Sequence of chain 1.C:
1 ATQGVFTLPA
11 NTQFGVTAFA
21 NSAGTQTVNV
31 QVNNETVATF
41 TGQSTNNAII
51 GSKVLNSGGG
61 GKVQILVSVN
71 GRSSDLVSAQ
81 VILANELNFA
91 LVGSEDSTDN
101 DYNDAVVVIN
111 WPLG

Sequence of chain 1.D:
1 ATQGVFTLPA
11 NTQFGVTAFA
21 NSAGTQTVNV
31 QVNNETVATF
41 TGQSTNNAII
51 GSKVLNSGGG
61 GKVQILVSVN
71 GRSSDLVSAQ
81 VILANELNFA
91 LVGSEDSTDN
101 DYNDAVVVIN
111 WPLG

Binding-site contacts:
Ligand atom C1 contacts residue SER22 of chain 1.D at 3.7 Å.
Ligand atom O3 contacts residue CA1 of chain 1.U at 2.5 Å.
Ligand atom O5 contacts residue IGF1 of chain 1.S at 2.3 Å.
Ligand atom C2 contacts residue ASP96 of chain 1.D at 3.5 Å.
Ligand atom C4 contacts residue GLY114 of chain 1.C at 3.5 Å.
Ligand atom C3 contacts residue ASP99 of chain 1.D at 3.2 Å.
Ligand atom C1 contacts residue ASP96 of chain 1.D at 4.0 Å.
Ligand atom O2 contacts residue GLU95 of chain 1.D at 3.5 Å (salt-bridge).
Ligand atom C3 contacts residue CA1 of chain 1.U at 3.3 Å.
Ligand atom C2 contacts residue SER22 of chain 1.D at 3.7 Å.
Ligand atom O5 contacts residue ALA23 of chain 1.D at 3.0 Å (h-bond).
Ligand atom O3 contacts residue ASP104 of chain 1.D at 3.0 Å (salt-bridge).
Ligand atom C6 contacts residue ALA23 of chain 1.D at 3.7 Å (hydrophobic).
Ligand atom C3 contacts residue IGF1 of chain 1.S at 3.9 Å.
Ligand atom O3 contacts residue ASP99 of chain 1.D at 2.6 Å (salt-bridge).
Ligand atom O2 contacts residue IGF1 of chain 1.S at 3.1 Å.
Ligand atom C4 contacts residue CA1 of chain 1.T at 3.4 Å.
Ligand atom O2 contacts residue ASP99 of chain 1.D at 3.5 Å (salt-bridge).
Ligand atom O3 contacts residue ASP101 of chain 1.D at 2.9 Å (salt-bridge).
Ligand atom O2 contacts residue SER97 of chain 1.D at 3.6 Å.
Ligand atom C2 contacts residue CA1 of chain 1.T at 3.9 Å.
Ligand atom O2 contacts residue CA1 of chain 1.U at 2.5 Å.
Ligand atom O5 contacts residue SER22 of chain 1.D at 3.7 Å.
Ligand atom C1 contacts residue IGF1 of chain 1.S at 1.5 Å.
Ligand atom O3 contacts residue CA1 of chain 1.T at 2.4 Å.
Ligand atom O2 contacts residue ASP104 of chain 1.D at 3.3 Å (salt-bridge).
Ligand atom C5 contacts residue ALA23 of chain 1.D at 3.9 Å (hydrophobic).
Ligand atom C6 contacts residue GLY114 of chain 1.C at 3.8 Å.
Ligand atom C3 contacts residue CA1 of chain 1.T at 3.4 Å.
Ligand atom C3 contacts residue ASP104 of chain 1.D at 3.7 Å.
Ligand atom C2 contacts residue ASP104 of chain 1.D at 3.3 Å.
Ligand atom O2 contacts residue ASP96 of chain 1.D at 2.6 Å (salt-bridge).
Ligand atom C2 contacts residue IGF1 of chain 1.S at 2.6 Å.
Ligand atom O4 contacts residue CA1 of chain 1.T at 2.5 Å.
Ligand atom C2 contacts residue CA1 of chain 1.U at 3.3 Å.
Ligand atom O4 contacts residue ASN21 of chain 1.D at 3.1 Å (h-bond).
Ligand atom O4 contacts residue GLY114 of chain 1.C at 2.6 Å (h-bond).
Ligand atom C5 contacts residue IGF1 of chain 1.S at 3.6 Å.
Ligand atom O4 contacts residue SER22 of chain 1.D at 3.4 Å.
Ligand atom O4 contacts residue ASP104 of chain 1.D at 3.8 Å.

The protein below binds the small molecule below.
Small molecule (SMILES): C[C@@H]1O[C@H](O)[C@@H](O)[C@H](O)[C@@H]1O